This protein binds this small molecule.
Small molecule (SMILES): CC(=O)N[C@@H]1[C@@H](O)[C@H](O)[C@@H](CO)O[C@H]1O

Sequence of chain 1.D:
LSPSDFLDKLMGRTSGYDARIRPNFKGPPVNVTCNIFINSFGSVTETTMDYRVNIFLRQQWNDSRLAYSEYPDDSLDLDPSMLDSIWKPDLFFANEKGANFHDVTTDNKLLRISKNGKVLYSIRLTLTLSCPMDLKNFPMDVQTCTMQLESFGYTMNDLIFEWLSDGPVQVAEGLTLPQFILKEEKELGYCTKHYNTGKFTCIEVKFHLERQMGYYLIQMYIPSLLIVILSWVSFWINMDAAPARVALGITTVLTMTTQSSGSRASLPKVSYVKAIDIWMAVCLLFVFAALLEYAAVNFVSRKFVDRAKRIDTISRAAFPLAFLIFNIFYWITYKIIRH

Binding-site contacts:
Ligand atom N2 contacts residue ASN76 of chain 1.D at 2.9 Å (h-bond).
Ligand atom C1 contacts residue ASN76 of chain 1.D at 1.4 Å.
Ligand atom C4 contacts residue ASN76 of chain 1.D at 4.2 Å.
Ligand atom C3 contacts residue ASN76 of chain 1.D at 3.8 Å.
Ligand atom O5 contacts residue ASN76 of chain 1.D at 2.4 Å (h-bond).
Ligand atom O7 contacts residue LYS132 of chain 1.D at 3.3 Å (salt-bridge).
Ligand atom C8 contacts residue ASN45 of chain 1.D at 3.7 Å.
Ligand atom C7 contacts residue ASN76 of chain 1.D at 3.6 Å.
Ligand atom O7 contacts residue ASN76 of chain 1.D at 3.9 Å.
Ligand atom C5 contacts residue ASN76 of chain 1.D at 3.6 Å.
Ligand atom C8 contacts residue THR47 of chain 1.D at 4.3 Å.
Ligand atom C2 contacts residue ASN76 of chain 1.D at 2.4 Å.
Ligand atom C7 contacts residue LYS132 of chain 1.D at 4.4 Å.